Binding-site contacts:
Ligand atom N2 contacts residue LYS267 of chain 1.A at 4.4 Å.
Ligand atom C5 contacts residue ASN312 of chain 1.A at 3.7 Å.
Ligand atom C8 contacts residue GLU315 of chain 1.A at 3.5 Å.
Ligand atom C8 contacts residue ASN312 of chain 1.A at 3.8 Å.
Ligand atom N2 contacts residue ASN312 of chain 1.A at 2.8 Å (h-bond).
Ligand atom C7 contacts residue ARG311 of chain 1.A at 4.4 Å.
Ligand atom C8 contacts residue ARG311 of chain 1.A at 4.1 Å.
Ligand atom O6 contacts residue GLU270 of chain 1.A at 4.4 Å.
Ligand atom C7 contacts residue ASN312 of chain 1.A at 3.3 Å.
Ligand atom C6 contacts residue GLU270 of chain 1.A at 3.9 Å.
Ligand atom C1 contacts residue ASN312 of chain 1.A at 1.5 Å.
Ligand atom O5 contacts residue ASN312 of chain 1.A at 2.4 Å (h-bond).
Ligand atom C3 contacts residue ASN312 of chain 1.A at 3.7 Å.
Ligand atom O7 contacts residue ASN312 of chain 1.A at 3.3 Å (h-bond).
Ligand atom O7 contacts residue SER309 of chain 1.A at 4.4 Å.
Ligand atom C2 contacts residue ASN312 of chain 1.A at 2.4 Å.
Ligand atom C4 contacts residue ASN312 of chain 1.A at 4.2 Å.
Ligand atom O7 contacts residue ARG311 of chain 1.A at 3.7 Å.

The small molecule below binds the protein below.
Small molecule (SMILES): CC(=O)N[C@H]1[C@H](O[C@H]2[C@H](O)[C@@H](NC(C)=O)CO[C@@H]2CO)O[C@H](CO)[C@@H](O)[C@@H]1O

Sequence of chain 1.A:
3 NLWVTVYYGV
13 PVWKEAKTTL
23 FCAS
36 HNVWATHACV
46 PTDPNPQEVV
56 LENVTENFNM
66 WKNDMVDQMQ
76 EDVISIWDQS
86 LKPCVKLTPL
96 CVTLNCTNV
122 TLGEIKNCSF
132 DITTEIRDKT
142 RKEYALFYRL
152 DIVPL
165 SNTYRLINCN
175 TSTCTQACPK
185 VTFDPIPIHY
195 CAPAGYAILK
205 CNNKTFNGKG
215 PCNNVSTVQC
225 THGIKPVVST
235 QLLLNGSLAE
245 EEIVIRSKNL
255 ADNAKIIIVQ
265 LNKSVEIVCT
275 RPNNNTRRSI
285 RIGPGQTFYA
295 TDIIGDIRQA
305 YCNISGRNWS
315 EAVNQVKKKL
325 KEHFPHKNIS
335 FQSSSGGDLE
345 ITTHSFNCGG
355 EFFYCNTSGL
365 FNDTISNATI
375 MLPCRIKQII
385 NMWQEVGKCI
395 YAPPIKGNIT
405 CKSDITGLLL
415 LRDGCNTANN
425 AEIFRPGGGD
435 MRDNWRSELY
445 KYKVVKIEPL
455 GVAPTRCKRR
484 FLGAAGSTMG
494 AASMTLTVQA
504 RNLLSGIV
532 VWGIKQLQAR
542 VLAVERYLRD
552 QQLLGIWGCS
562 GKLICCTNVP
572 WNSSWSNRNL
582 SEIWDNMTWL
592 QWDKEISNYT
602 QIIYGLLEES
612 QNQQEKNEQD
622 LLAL